A small-molecule ligand and the protein it binds are described below.
Small molecule (SMILES): CC(=O)N[C@@H]1[C@@H](O)[C@H](O)[C@@H](CO)O[C@H]1O

Binding-site contacts:
Ligand atom C8 contacts residue ASN154 of chain 3.B at 4.4 Å.
Ligand atom N2 contacts residue GLY150 of chain 3.B at 4.2 Å.
Ligand atom O7 contacts residue GLY150 of chain 3.B at 4.5 Å.
Ligand atom O7 contacts residue THR156 of chain 3.B at 4.0 Å.
Ligand atom C8 contacts residue SER151 of chain 3.B at 3.5 Å.
Ligand atom C1 contacts residue GLY150 of chain 3.B at 4.1 Å.
Ligand atom C1 contacts residue ASN154 of chain 3.B at 1.4 Å.
Ligand atom C5 contacts residue ASN154 of chain 3.B at 3.7 Å.
Ligand atom C4 contacts residue ASN154 of chain 3.B at 4.3 Å.
Ligand atom C8 contacts residue ALA147 of chain 3.B at 3.3 Å (hydrophobic).
Ligand atom O7 contacts residue ASN154 of chain 3.B at 2.8 Å (h-bond).
Ligand atom C8 contacts residue GLY150 of chain 3.B at 3.9 Å.
Ligand atom C7 contacts residue ASN154 of chain 3.B at 3.1 Å.
Ligand atom C3 contacts residue ASN154 of chain 3.B at 3.8 Å.
Ligand atom C2 contacts residue ASN154 of chain 3.B at 2.5 Å.
Ligand atom C7 contacts residue GLY150 of chain 3.B at 4.0 Å.
Ligand atom N2 contacts residue ASN154 of chain 3.B at 3.0 Å (h-bond).
Ligand atom C7 contacts residue SER151 of chain 3.B at 4.1 Å.
Ligand atom O5 contacts residue ASN154 of chain 3.B at 2.4 Å (h-bond).

Sequence of chain 3.B:
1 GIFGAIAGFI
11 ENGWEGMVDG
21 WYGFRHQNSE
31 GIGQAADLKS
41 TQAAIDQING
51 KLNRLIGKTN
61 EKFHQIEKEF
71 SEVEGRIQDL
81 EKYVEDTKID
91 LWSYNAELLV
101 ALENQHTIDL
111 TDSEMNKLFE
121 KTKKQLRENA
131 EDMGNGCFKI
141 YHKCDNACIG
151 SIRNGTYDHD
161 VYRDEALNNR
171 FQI